Sequence of chain 1.D:
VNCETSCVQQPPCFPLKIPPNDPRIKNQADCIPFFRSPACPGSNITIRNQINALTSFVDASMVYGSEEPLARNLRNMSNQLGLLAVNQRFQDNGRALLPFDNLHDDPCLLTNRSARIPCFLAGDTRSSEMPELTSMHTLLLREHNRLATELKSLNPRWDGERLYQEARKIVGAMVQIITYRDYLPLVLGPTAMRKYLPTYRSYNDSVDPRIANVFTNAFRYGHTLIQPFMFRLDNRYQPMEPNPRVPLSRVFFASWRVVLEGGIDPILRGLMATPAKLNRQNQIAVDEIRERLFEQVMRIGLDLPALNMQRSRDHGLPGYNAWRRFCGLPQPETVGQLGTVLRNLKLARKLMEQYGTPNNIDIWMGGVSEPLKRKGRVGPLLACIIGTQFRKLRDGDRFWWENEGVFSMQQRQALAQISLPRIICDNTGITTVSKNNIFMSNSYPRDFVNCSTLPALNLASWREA

This protein binds this small molecule.
Small molecule (SMILES): CC(=O)N[C@H]1[C@H](O[C@H]2[C@H](O)[C@@H](NC(C)=O)CO[C@@H]2CO[C@@H]2O[C@@H](C)[C@@H](O)[C@@H](O)[C@@H]2O)O[C@H](CO)[C@@H](O[C@@H]2O[C@H](CO[C@H]3O[C@H](CO)[C@@H](O)[C@H](O)[C@@H]3O)[C@@H](O)[C@H](O[C@H]3O[C@H](CO)[C@@H](O)[C@H](O)[C@@H]3O)[C@@H]2O)[C@@H]1O

Binding-site contacts:
Ligand atom C1 contacts residue VAL208 of chain 1.D at 4.2 Å (hydrophobic).
Ligand atom O5 contacts residue SER207 of chain 1.D at 4.3 Å.
Ligand atom O4 contacts residue ARG392 of chain 1.D at 3.5 Å (salt-bridge).
Ligand atom C3 contacts residue ASN205 of chain 1.D at 3.8 Å.
Ligand atom C7 contacts residue ASN205 of chain 1.D at 3.2 Å.
Ligand atom C6 contacts residue VAL208 of chain 1.D at 4.2 Å (hydrophobic).
Ligand atom C5 contacts residue SER207 of chain 1.D at 4.1 Å.
Ligand atom C6 contacts residue ARG392 of chain 1.D at 4.1 Å.
Ligand atom C5 contacts residue VAL208 of chain 1.D at 4.0 Å (hydrophobic).
Ligand atom C6 contacts residue SER207 of chain 1.D at 4.1 Å.
Ligand atom O7 contacts residue ARG202 of chain 1.D at 4.3 Å.
Ligand atom C8 contacts residue SER207 of chain 1.D at 3.6 Å.
Ligand atom C8 contacts residue ASN205 of chain 1.D at 4.4 Å.
Ligand atom C2 contacts residue ASN205 of chain 1.D at 2.5 Å.
Ligand atom O5 contacts residue VAL208 of chain 1.D at 3.4 Å.
Ligand atom O3 contacts residue ARG392 of chain 1.D at 4.1 Å.
Ligand atom C4 contacts residue ARG392 of chain 1.D at 3.7 Å.
Ligand atom O5 contacts residue VAL208 of chain 1.D at 4.3 Å.
Ligand atom C1 contacts residue SER207 of chain 1.D at 4.2 Å.
Ligand atom C6 contacts residue VAL208 of chain 1.D at 3.7 Å (hydrophobic).
Ligand atom O5 contacts residue ASN205 of chain 1.D at 2.4 Å (h-bond).
Ligand atom C1 contacts residue ASN205 of chain 1.D at 1.4 Å.
Ligand atom C5 contacts residue ASN205 of chain 1.D at 3.7 Å.
Ligand atom C3 contacts residue ARG392 of chain 1.D at 4.5 Å.
Ligand atom O7 contacts residue ASN205 of chain 1.D at 3.2 Å (h-bond).
Ligand atom C6 contacts residue ASP396 of chain 1.D at 4.0 Å.
Ligand atom N2 contacts residue ASN205 of chain 1.D at 2.9 Å (h-bond).
Ligand atom C5 contacts residue VAL208 of chain 1.D at 4.4 Å (hydrophobic).
Ligand atom C4 contacts residue ASN205 of chain 1.D at 4.2 Å.